Sequence of chain 1.C:
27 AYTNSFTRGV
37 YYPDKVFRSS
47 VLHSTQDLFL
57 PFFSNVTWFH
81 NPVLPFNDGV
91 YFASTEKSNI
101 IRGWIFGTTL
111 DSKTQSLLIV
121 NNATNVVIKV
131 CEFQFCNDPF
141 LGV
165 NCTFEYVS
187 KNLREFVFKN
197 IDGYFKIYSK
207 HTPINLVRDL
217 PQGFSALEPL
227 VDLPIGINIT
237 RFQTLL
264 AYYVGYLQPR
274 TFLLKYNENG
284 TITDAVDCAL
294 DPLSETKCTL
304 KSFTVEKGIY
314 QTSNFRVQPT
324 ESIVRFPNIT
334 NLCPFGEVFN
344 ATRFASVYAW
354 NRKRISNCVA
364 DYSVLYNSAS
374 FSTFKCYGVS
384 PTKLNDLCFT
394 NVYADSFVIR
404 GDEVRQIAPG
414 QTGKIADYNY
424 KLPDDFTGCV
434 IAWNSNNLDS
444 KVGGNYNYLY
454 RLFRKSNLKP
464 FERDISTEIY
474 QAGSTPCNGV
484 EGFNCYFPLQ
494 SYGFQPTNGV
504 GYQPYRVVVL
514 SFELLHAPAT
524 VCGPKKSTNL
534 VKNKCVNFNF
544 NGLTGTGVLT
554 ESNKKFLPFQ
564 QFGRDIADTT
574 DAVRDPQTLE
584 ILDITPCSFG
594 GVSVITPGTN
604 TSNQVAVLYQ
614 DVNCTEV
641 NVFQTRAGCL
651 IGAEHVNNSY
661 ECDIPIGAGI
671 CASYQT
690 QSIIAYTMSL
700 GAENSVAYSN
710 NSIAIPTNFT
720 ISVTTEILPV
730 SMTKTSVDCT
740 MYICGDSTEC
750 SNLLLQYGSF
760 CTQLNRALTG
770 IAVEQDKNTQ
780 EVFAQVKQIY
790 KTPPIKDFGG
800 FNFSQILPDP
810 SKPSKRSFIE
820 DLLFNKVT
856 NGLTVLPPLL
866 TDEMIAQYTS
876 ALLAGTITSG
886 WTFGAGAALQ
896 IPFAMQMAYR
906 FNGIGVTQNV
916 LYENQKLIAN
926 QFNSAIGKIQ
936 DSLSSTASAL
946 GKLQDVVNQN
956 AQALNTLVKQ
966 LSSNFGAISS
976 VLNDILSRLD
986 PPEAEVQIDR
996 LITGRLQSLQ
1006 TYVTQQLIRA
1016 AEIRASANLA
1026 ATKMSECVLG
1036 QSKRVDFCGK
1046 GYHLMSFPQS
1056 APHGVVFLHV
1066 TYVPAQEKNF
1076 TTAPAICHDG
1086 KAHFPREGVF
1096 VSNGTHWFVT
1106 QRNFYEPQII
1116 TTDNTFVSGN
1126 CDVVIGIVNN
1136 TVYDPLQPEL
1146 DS

This protein binds this small molecule.
Small molecule (SMILES): CC(=O)N[C@@H]1[C@@H](O)[C@H](O)[C@@H](CO)O[C@H]1O

Binding-site contacts:
Ligand atom C8 contacts residue ASN234 of chain 1.C at 4.1 Å.
Ligand atom N2 contacts residue ASN234 of chain 1.C at 2.9 Å (h-bond).
Ligand atom C1 contacts residue ASN234 of chain 1.C at 1.4 Å.
Ligand atom C8 contacts residue GLY232 of chain 1.C at 3.8 Å.
Ligand atom C7 contacts residue ASN234 of chain 1.C at 3.3 Å.
Ligand atom C3 contacts residue ASN234 of chain 1.C at 3.8 Å.
Ligand atom O5 contacts residue ASN234 of chain 1.C at 2.4 Å (h-bond).
Ligand atom O6 contacts residue ASN234 of chain 1.C at 4.5 Å.
Ligand atom C5 contacts residue ASN234 of chain 1.C at 3.7 Å.
Ligand atom C4 contacts residue ASN234 of chain 1.C at 4.2 Å.
Ligand atom C2 contacts residue ASN234 of chain 1.C at 2.5 Å.
Ligand atom O7 contacts residue ASN234 of chain 1.C at 3.2 Å (h-bond).